Sequence of chain 1.A:
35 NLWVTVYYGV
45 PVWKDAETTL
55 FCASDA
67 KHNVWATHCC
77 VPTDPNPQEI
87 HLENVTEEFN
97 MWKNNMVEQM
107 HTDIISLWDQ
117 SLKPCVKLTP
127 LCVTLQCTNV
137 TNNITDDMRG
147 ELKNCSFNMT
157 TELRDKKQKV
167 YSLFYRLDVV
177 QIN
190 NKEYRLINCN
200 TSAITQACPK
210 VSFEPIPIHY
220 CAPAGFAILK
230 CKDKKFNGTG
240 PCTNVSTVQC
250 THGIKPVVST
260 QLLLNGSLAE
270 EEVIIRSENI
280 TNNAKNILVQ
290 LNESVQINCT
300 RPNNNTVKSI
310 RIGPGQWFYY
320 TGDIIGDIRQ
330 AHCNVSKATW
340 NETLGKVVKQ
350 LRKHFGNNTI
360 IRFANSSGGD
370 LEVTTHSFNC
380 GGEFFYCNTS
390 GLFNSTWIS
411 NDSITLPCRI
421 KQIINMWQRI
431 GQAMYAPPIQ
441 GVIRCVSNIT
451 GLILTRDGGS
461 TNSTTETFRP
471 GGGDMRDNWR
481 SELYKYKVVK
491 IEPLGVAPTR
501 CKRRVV

Binding-site contacts:
Ligand atom C3 contacts residue ASN150 of chain 1.A at 3.9 Å.
Ligand atom C8 contacts residue LEU169 of chain 1.A at 3.9 Å (hydrophobic).
Ligand atom C5 contacts residue ASN150 of chain 1.A at 3.8 Å.
Ligand atom C8 contacts residue TYR167 of chain 1.A at 3.4 Å (hydrophobic).
Ligand atom C2 contacts residue ASN150 of chain 1.A at 2.5 Å.
Ligand atom C8 contacts residue VAL136 of chain 1.A at 3.8 Å (hydrophobic).
Ligand atom C4 contacts residue ASN150 of chain 1.A at 4.4 Å.
Ligand atom O7 contacts residue ASN138 of chain 1.A at 4.2 Å.
Ligand atom C6 contacts residue TYR167 of chain 1.A at 3.9 Å (hydrophobic).
Ligand atom C7 contacts residue ASP322 of chain 1.A at 4.5 Å.
Ligand atom O5 contacts residue TYR167 of chain 1.A at 4.5 Å.
Ligand atom N2 contacts residue LEU169 of chain 1.A at 4.5 Å.
Ligand atom O3 contacts residue ASP322 of chain 1.A at 4.5 Å.
Ligand atom O7 contacts residue ASN150 of chain 1.A at 3.5 Å (h-bond).
Ligand atom N2 contacts residue ASN150 of chain 1.A at 2.9 Å (h-bond).
Ligand atom C7 contacts residue LEU169 of chain 1.A at 4.4 Å (hydrophobic).
Ligand atom N2 contacts residue ASP322 of chain 1.A at 4.2 Å.
Ligand atom C5 contacts residue TYR167 of chain 1.A at 4.3 Å (hydrophobic).
Ligand atom C8 contacts residue ASP322 of chain 1.A at 3.6 Å.
Ligand atom C7 contacts residue ASN150 of chain 1.A at 3.4 Å.
Ligand atom O5 contacts residue ASN150 of chain 1.A at 2.5 Å (h-bond).
Ligand atom C8 contacts residue ASN150 of chain 1.A at 4.5 Å.
Ligand atom C1 contacts residue ASN150 of chain 1.A at 1.5 Å.
Ligand atom O7 contacts residue VAL136 of chain 1.A at 4.5 Å.

The protein below binds the small molecule below.
Small molecule (SMILES): CC(=O)N[C@H]1[C@H](O[C@H]2[C@H](O)[C@@H](NC(C)=O)CO[C@@H]2CO)O[C@H](CO)[C@@H](O)[C@@H]1O